This small molecule binds to this protein.
Small molecule (SMILES): CC(=O)N[C@@H]1[C@@H](O)[C@H](O)[C@@H](CO)O[C@H]1O

Binding-site contacts:
Ligand atom N2 contacts residue ASN324 of chain 1.M at 2.7 Å (h-bond).
Ligand atom C1 contacts residue ASN324 of chain 1.M at 1.4 Å.
Ligand atom C8 contacts residue ASN324 of chain 1.M at 4.4 Å.
Ligand atom C5 contacts residue ASN324 of chain 1.M at 3.7 Å.
Ligand atom C7 contacts residue ASN324 of chain 1.M at 3.4 Å.
Ligand atom C2 contacts residue ASN324 of chain 1.M at 2.4 Å.
Ligand atom O7 contacts residue ASN324 of chain 1.M at 3.5 Å (h-bond).
Ligand atom O5 contacts residue ASN324 of chain 1.M at 2.5 Å (h-bond).
Ligand atom C3 contacts residue ASN324 of chain 1.M at 3.7 Å.
Ligand atom C4 contacts residue ASN324 of chain 1.M at 4.2 Å.

Sequence of chain 1.M:
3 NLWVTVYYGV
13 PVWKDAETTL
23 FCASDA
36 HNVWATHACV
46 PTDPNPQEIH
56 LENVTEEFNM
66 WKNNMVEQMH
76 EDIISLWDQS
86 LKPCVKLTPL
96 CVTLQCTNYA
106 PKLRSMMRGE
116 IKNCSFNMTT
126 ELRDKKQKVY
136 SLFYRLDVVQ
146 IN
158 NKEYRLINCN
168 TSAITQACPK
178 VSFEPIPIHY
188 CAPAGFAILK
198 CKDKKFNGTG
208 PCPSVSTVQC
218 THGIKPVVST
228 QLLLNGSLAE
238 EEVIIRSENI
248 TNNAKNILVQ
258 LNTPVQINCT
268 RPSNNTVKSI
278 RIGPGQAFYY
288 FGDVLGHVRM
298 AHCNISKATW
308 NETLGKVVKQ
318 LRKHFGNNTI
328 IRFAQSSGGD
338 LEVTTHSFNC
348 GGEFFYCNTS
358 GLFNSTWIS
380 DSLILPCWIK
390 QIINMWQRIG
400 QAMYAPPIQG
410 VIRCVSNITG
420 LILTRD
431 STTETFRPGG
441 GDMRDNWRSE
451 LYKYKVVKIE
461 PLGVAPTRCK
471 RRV